The small molecule below binds the protein below.
Small molecule (SMILES): CC(=O)N[C@@H]1[C@@H](O)[C@H](O)[C@@H](CO)O[C@H]1O

Sequence of chain 1.L:
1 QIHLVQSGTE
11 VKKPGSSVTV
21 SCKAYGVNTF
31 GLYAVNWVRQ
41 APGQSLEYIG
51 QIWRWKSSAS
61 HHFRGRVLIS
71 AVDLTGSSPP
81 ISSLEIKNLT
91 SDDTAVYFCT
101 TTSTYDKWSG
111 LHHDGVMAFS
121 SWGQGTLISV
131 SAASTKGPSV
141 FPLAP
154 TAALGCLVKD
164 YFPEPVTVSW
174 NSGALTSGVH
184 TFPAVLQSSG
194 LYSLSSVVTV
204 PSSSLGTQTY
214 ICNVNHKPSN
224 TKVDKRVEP

Sequence of chain 1.G:
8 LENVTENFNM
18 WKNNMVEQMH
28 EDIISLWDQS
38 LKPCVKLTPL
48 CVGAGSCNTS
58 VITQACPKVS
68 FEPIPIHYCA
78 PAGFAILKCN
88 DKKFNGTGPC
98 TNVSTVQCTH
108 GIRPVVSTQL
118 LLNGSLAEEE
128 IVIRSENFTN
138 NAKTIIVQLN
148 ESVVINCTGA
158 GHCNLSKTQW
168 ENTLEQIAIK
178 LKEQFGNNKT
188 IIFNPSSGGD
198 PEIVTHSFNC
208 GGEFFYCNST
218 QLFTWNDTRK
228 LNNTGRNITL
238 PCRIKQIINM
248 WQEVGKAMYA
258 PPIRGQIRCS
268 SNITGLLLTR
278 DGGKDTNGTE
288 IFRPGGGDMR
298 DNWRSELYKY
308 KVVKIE

Binding-site contacts:
Ligand atom C3 contacts residue ILE81 of chain 1.L at 3.2 Å (hydrophobic).
Ligand atom O6 contacts residue PRO79 of chain 1.L at 1.0 Å (h-bond).
Ligand atom C1 contacts residue VAL72 of chain 1.L at 3.1 Å (hydrophobic).
Ligand atom O5 contacts residue PRO79 of chain 1.L at 2.3 Å.
Ligand atom N2 contacts residue PRO80 of chain 1.L at 1.9 Å.
Ligand atom C6 contacts residue SER78 of chain 1.L at 3.0 Å.
Ligand atom O6 contacts residue PRO80 of chain 1.L at 2.6 Å (h-bond).
Ligand atom C6 contacts residue PRO80 of chain 1.L at 2.4 Å (hydrophobic).
Ligand atom O4 contacts residue LYS23 of chain 1.L at 3.0 Å.
Ligand atom C6 contacts residue PRO79 of chain 1.L at 0.5 Å (hydrophobic).
Ligand atom C1 contacts residue ILE81 of chain 1.L at 2.8 Å (hydrophobic).
Ligand atom C1 contacts residue ASN92 of chain 1.G at 1.5 Å.
Ligand atom O5 contacts residue PRO80 of chain 1.L at 0.8 Å.
Ligand atom O6 contacts residue SER78 of chain 1.L at 2.3 Å.
Ligand atom O7 contacts residue PHE30 of chain 1.L at 0.7 Å.
Ligand atom O3 contacts residue PRO80 of chain 1.L at 2.5 Å (h-bond).
Ligand atom O4 contacts residue PRO80 of chain 1.L at 1.7 Å (h-bond).
Ligand atom O5 contacts residue ASN92 of chain 1.G at 2.4 Å (h-bond).
Ligand atom C8 contacts residue ALA24 of chain 1.L at 2.8 Å (hydrophobic).
Ligand atom C7 contacts residue PRO80 of chain 1.L at 2.7 Å (hydrophobic).
Ligand atom O7 contacts residue PRO80 of chain 1.L at 3.1 Å.
Ligand atom C3 contacts residue ALA24 of chain 1.L at 2.9 Å (hydrophobic).
Ligand atom C4 contacts residue PRO80 of chain 1.L at 1.5 Å (hydrophobic).
Ligand atom C5 contacts residue PRO79 of chain 1.L at 1.7 Å (hydrophobic).
Ligand atom C5 contacts residue PRO80 of chain 1.L at 1.3 Å (hydrophobic).
Ligand atom O4 contacts residue PRO79 of chain 1.L at 2.7 Å.
Ligand atom O5 contacts residue ILE81 of chain 1.L at 2.8 Å (h-bond).
Ligand atom C2 contacts residue ASN92 of chain 1.G at 2.5 Å.
Ligand atom C5 contacts residue ILE81 of chain 1.L at 2.2 Å (hydrophobic).
Ligand atom C4 contacts residue ILE81 of chain 1.L at 3.1 Å (hydrophobic).
Ligand atom C2 contacts residue PRO80 of chain 1.L at 0.9 Å (hydrophobic).
Ligand atom N2 contacts residue ASN92 of chain 1.G at 2.9 Å (h-bond).
Ligand atom C4 contacts residue PRO79 of chain 1.L at 1.9 Å (hydrophobic).
Ligand atom C1 contacts residue PRO80 of chain 1.L at 0.8 Å (hydrophobic).
Ligand atom C7 contacts residue PHE30 of chain 1.L at 1.4 Å (hydrophobic).
Ligand atom O4 contacts residue ALA24 of chain 1.L at 2.5 Å (h-bond).
Ligand atom C3 contacts residue PRO80 of chain 1.L at 1.4 Å (hydrophobic).
Ligand atom O3 contacts residue ALA24 of chain 1.L at 2.0 Å.
Ligand atom C8 contacts residue PHE30 of chain 1.L at 1.5 Å (hydrophobic).
Ligand atom N2 contacts residue PHE30 of chain 1.L at 2.7 Å.